Binding-site contacts:
Ligand atom O5 contacts residue GLA1 of chain 1.I at 0.2 Å (h-bond).
Ligand atom O2 contacts residue ASN287 of chain 1.B at 3.1 Å (h-bond).
Ligand atom C5 contacts residue GLA1 of chain 1.I at 0.1 Å.
Ligand atom O3 contacts residue ASP124 of chain 1.B at 2.7 Å (salt-bridge).
Ligand atom O4 contacts residue GLN75 of chain 1.B at 2.9 Å (h-bond).
Ligand atom C5 contacts residue GAL1 of chain 1.J at 0.1 Å.
Ligand atom C6 contacts residue GAL1 of chain 1.J at 0.2 Å.
Ligand atom O3 contacts residue SER290 of chain 1.B at 2.7 Å (h-bond).
Ligand atom O6 contacts residue ASN258 of chain 1.B at 2.7 Å (h-bond).
Ligand atom C6 contacts residue GLA1 of chain 1.I at 0.0 Å.
Ligand atom C3 contacts residue GAL1 of chain 1.J at 0.1 Å.
Ligand atom O2 contacts residue GLU77 of chain 1.B at 2.8 Å (salt-bridge).
Ligand atom O4 contacts residue ASN53 of chain 1.B at 2.9 Å (h-bond).
Ligand atom O3 contacts residue GLA1 of chain 1.I at 0.1 Å (h-bond).
Ligand atom O6 contacts residue GLA1 of chain 1.I at 0.2 Å (h-bond).
Ligand atom O4 contacts residue GLA1 of chain 1.I at 0.2 Å (h-bond).
Ligand atom C1 contacts residue GAL1 of chain 1.J at 0.1 Å.
Ligand atom O4 contacts residue GAL1 of chain 1.J at 0.1 Å (h-bond).
Ligand atom O2 contacts residue GLA1 of chain 1.I at 0.2 Å (h-bond).
Ligand atom O2 contacts residue GLY288 of chain 1.B at 3.1 Å.
Ligand atom O3 contacts residue GAL1 of chain 1.J at 0.1 Å (h-bond).
Ligand atom O5 contacts residue GAL1 of chain 1.J at 0.1 Å (h-bond).
Ligand atom O5 contacts residue TRP26 of chain 1.B at 2.8 Å (h-bond).
Ligand atom C4 contacts residue GLU77 of chain 1.B at 3.0 Å.
Ligand atom O6 contacts residue TRP26 of chain 1.B at 3.2 Å (h-bond).
Ligand atom O2 contacts residue PHE178 of chain 1.B at 3.3 Å (h-bond).
Ligand atom O6 contacts residue GAL1 of chain 1.J at 0.3 Å (h-bond).
Ligand atom C3 contacts residue GLA1 of chain 1.I at 0.1 Å.
Ligand atom O5 contacts residue TRP233 of chain 1.B at 3.0 Å (h-bond).
Ligand atom O4 contacts residue GLU77 of chain 1.B at 2.6 Å (salt-bridge).
Ligand atom C4 contacts residue GLA1 of chain 1.I at 0.1 Å.
Ligand atom O2 contacts residue GLY289 of chain 1.B at 2.9 Å (h-bond).
Ligand atom O1 contacts residue GLA1 of chain 1.I at 1.4 Å.
Ligand atom C2 contacts residue GAL1 of chain 1.J at 0.1 Å.
Ligand atom O2 contacts residue ASP175 of chain 1.B at 2.6 Å (salt-bridge).
Ligand atom O2 contacts residue GAL1 of chain 1.J at 0.1 Å (h-bond).
Ligand atom O6 contacts residue GLU77 of chain 1.B at 3.1 Å (salt-bridge).
Ligand atom C1 contacts residue GLA1 of chain 1.I at 0.2 Å.
Ligand atom C4 contacts residue GAL1 of chain 1.J at 0.1 Å.
Ligand atom C2 contacts residue GLA1 of chain 1.I at 0.1 Å.

A small-molecule ligand and the protein it binds are described below.
Small molecule (SMILES): OC[C@H]1O[C@@H](OC[C@H]2O[C@@H](O)[C@H](O)[C@@H](O)[C@H]2O)[C@H](O)[C@@H](O)[C@H]1O

Sequence of chain 1.B:
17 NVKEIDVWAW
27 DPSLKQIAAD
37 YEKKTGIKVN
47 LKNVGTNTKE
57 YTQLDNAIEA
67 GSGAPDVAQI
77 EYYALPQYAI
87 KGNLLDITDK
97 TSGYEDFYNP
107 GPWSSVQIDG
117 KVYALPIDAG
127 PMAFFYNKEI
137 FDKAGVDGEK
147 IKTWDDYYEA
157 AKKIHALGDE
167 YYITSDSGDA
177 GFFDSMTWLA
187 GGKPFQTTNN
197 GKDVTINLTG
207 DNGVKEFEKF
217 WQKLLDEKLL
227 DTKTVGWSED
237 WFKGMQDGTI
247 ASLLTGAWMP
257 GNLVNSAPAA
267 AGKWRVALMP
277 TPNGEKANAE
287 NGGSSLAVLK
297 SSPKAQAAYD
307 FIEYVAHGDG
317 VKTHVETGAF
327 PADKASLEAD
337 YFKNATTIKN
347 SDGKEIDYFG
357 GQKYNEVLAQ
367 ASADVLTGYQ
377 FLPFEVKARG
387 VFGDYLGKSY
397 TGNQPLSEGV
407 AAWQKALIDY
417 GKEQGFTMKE